The small molecule below binds the protein below.
Small molecule (SMILES): Oc1cccc(-c2ccc(Nc3cccc4onc(O)c34)cc2)c1

Binding-site contacts:
Ligand atom N2 contacts residue NAP1 of chain 1.C at 3.2 Å.
Ligand atom O3 contacts residue HIS117 of chain 1.A at 3.0 Å (h-bond).
Ligand atom C16 contacts residue TYR24 of chain 1.A at 3.7 Å (hydrophobic).
Ligand atom N1 contacts residue NAP1 of chain 1.C at 3.6 Å.
Ligand atom O1 contacts residue SER118 of chain 1.A at 3.7 Å.
Ligand atom C12 contacts residue MET120 of chain 1.A at 3.5 Å (hydrophobic).
Ligand atom C3 contacts residue NAP1 of chain 1.C at 3.5 Å.
Ligand atom C17 contacts residue PHE306 of chain 1.A at 3.8 Å (hydrophobic).
Ligand atom C8 contacts residue TRP86 of chain 1.A at 3.8 Å (hydrophobic).
Ligand atom C16 contacts residue PHE306 of chain 1.A at 3.5 Å (hydrophobic).
Ligand atom N1 contacts residue LEU54 of chain 1.A at 3.7 Å.
Ligand atom C18 contacts residue NAP1 of chain 1.C at 3.5 Å.
Ligand atom O1 contacts residue LEU122 of chain 1.A at 3.6 Å.
Ligand atom C17 contacts residue TYR24 of chain 1.A at 3.8 Å (hydrophobic).
Ligand atom C2 contacts residue LEU54 of chain 1.A at 3.8 Å (hydrophobic).
Ligand atom C12 contacts residue SER87 of chain 1.A at 3.7 Å.
Ligand atom N2 contacts residue TYR24 of chain 1.A at 3.6 Å.
Ligand atom C13 contacts residue SER118 of chain 1.A at 3.7 Å.
Ligand atom O1 contacts residue SER87 of chain 1.A at 2.8 Å (h-bond).
Ligand atom O2 contacts residue TYR24 of chain 1.A at 3.2 Å.
Ligand atom C6 contacts residue TRP86 of chain 1.A at 3.6 Å (hydrophobic).
Ligand atom C13 contacts residue TRP86 of chain 1.A at 3.6 Å (hydrophobic).
Ligand atom C5 contacts residue TRP86 of chain 1.A at 3.5 Å (hydrophobic).
Ligand atom C1 contacts residue PHE306 of chain 1.A at 3.7 Å (hydrophobic).
Ligand atom C12 contacts residue SER118 of chain 1.A at 3.8 Å.
Ligand atom C14 contacts residue PHE306 of chain 1.A at 3.3 Å (hydrophobic).
Ligand atom C17 contacts residue NAP1 of chain 1.C at 3.8 Å.
Ligand atom O3 contacts residue NAP1 of chain 1.C at 2.8 Å.
Ligand atom C15 contacts residue PHE306 of chain 1.A at 3.2 Å (hydrophobic).
Ligand atom C19 contacts residue NAP1 of chain 1.C at 3.1 Å.
Ligand atom C19 contacts residue TYR55 of chain 1.A at 3.3 Å (hydrophobic).
Ligand atom N2 contacts residue TYR55 of chain 1.A at 3.1 Å (h-bond).
Ligand atom C10 contacts residue MET120 of chain 1.A at 3.7 Å (hydrophobic).
Ligand atom O1 contacts residue MET120 of chain 1.A at 2.3 Å (h-bond).
Ligand atom C9 contacts residue PHE311 of chain 1.A at 3.8 Å (hydrophobic).
Ligand atom O3 contacts residue TYR55 of chain 1.A at 2.6 Å (h-bond).
Ligand atom C10 contacts residue PHE311 of chain 1.A at 3.5 Å (hydrophobic).
Ligand atom C11 contacts residue MET120 of chain 1.A at 3.6 Å (hydrophobic).
Ligand atom O2 contacts residue NAP1 of chain 1.C at 3.5 Å.
Ligand atom C13 contacts residue SER87 of chain 1.A at 3.7 Å.

Sequence of chain 1.A:
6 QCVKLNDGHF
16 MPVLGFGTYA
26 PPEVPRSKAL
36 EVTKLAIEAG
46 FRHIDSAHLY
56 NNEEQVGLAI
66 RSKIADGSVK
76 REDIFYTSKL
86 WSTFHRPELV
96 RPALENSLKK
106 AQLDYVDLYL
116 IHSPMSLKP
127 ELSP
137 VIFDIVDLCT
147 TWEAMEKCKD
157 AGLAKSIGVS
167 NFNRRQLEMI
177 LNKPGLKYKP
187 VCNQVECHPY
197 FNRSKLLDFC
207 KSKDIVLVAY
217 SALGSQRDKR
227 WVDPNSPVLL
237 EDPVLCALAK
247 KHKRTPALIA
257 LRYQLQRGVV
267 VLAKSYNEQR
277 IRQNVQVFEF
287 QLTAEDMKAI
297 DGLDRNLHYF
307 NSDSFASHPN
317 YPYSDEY